A protein and the small-molecule ligand that binds it are described below.
Small molecule (SMILES): O=C[C@H](Cc1cnc[nH]1)NC[C@@H]1C[C@H]2CCCC[C@@H]2CN1C(=O)c1ccc(Br)cc1

Binding-site contacts:
Ligand atom N3 contacts residue SER144 of chain 1.B at 3.3 Å (h-bond).
Ligand atom C20 contacts residue HIS163 of chain 1.B at 3.6 Å.
Ligand atom C16 contacts residue CYS145 of chain 1.B at 3.8 Å (hydrophobic).
Ligand atom C22 contacts residue GLU166 of chain 1.B at 3.5 Å.
Ligand atom C1 contacts residue MET49 of chain 1.B at 3.8 Å (hydrophobic).
Ligand atom C22 contacts residue HIS163 of chain 1.B at 3.8 Å.
Ligand atom C2 contacts residue MET49 of chain 1.B at 3.7 Å (hydrophobic).
Ligand atom C11 contacts residue ASP187 of chain 1.B at 3.6 Å.
Ligand atom C19 contacts residue CYS145 of chain 1.B at 3.0 Å (hydrophobic).
Ligand atom C17 contacts residue ASN142 of chain 1.B at 3.8 Å.
Ligand atom C5 contacts residue MET49 of chain 1.B at 3.3 Å (hydrophobic).
Ligand atom N2 contacts residue GLU166 of chain 1.B at 3.8 Å.
Ligand atom C22 contacts residue LEU141 of chain 1.B at 3.8 Å (hydrophobic).
Ligand atom N3 contacts residue LEU141 of chain 1.B at 3.8 Å.
Ligand atom C21 contacts residue LEU141 of chain 1.B at 3.5 Å (hydrophobic).
Ligand atom C18 contacts residue ASN142 of chain 1.B at 3.7 Å.
Ligand atom C3 contacts residue MET49 of chain 1.B at 3.7 Å (hydrophobic).
Ligand atom C22 contacts residue HIS172 of chain 1.B at 3.8 Å.
Ligand atom C18 contacts residue CYS145 of chain 1.B at 2.4 Å (hydrophobic).
Ligand atom C4 contacts residue MET49 of chain 1.B at 3.4 Å (hydrophobic).
Ligand atom C9 contacts residue MET49 of chain 1.B at 3.7 Å (hydrophobic).
Ligand atom C10 contacts residue MET49 of chain 1.B at 3.8 Å (hydrophobic).
Ligand atom O1 contacts residue SER144 of chain 1.B at 3.5 Å (h-bond).
Ligand atom C20 contacts residue SER144 of chain 1.B at 3.7 Å.
Ligand atom C11 contacts residue ILE188 of chain 1.B at 3.6 Å (hydrophobic).
Ligand atom N2 contacts residue ASN142 of chain 1.B at 3.8 Å.
Ligand atom O1 contacts residue CYS145 of chain 1.B at 2.6 Å (h-bond).
Ligand atom N3 contacts residue PHE140 of chain 1.B at 3.8 Å.
Ligand atom C6 contacts residue MET49 of chain 1.B at 3.5 Å (hydrophobic).
Ligand atom C20 contacts residue LEU141 of chain 1.B at 3.5 Å (hydrophobic).
Ligand atom N1 contacts residue HIS164 of chain 1.B at 3.2 Å (h-bond).
Ligand atom C10 contacts residue GLN189 of chain 1.B at 3.8 Å.
Ligand atom N3 contacts residue HIS163 of chain 1.B at 2.8 Å (h-bond).
Ligand atom N1 contacts residue CYS145 of chain 1.B at 3.1 Å (h-bond).
Ligand atom C22 contacts residue PHE140 of chain 1.B at 3.6 Å (hydrophobic).
Ligand atom N2 contacts residue LEU141 of chain 1.B at 3.5 Å.
Ligand atom C21 contacts residue ASN142 of chain 1.B at 3.7 Å.
Ligand atom C19 contacts residue HIS163 of chain 1.B at 3.7 Å.
Ligand atom O1 contacts residue GLY143 of chain 1.B at 3.4 Å (h-bond).
Ligand atom C17 contacts residue CYS145 of chain 1.B at 2.9 Å (hydrophobic).

Sequence of chain 1.B:
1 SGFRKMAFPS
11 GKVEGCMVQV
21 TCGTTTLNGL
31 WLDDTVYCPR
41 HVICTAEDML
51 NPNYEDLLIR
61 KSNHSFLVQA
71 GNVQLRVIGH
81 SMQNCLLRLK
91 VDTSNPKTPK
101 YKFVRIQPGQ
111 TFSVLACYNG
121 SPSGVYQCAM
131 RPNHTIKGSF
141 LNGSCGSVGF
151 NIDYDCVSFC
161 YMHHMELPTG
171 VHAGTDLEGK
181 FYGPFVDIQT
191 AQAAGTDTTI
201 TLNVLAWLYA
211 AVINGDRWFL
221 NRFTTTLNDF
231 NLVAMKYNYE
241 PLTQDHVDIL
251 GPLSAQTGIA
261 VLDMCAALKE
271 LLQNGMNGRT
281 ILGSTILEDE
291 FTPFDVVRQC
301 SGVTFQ